Binding-site contacts:
Ligand atom C2 contacts residue LEU147 of chain 53.F at 4.3 Å (hydrophobic).
Ligand atom C1 contacts residue ASN103 of chain 53.F at 1.7 Å.
Ligand atom N2 contacts residue THR145 of chain 53.F at 4.0 Å.
Ligand atom C3 contacts residue THR145 of chain 53.F at 4.1 Å.
Ligand atom O5 contacts residue ASN103 of chain 53.F at 2.6 Å (h-bond).
Ligand atom C1 contacts residue THR145 of chain 53.F at 3.4 Å.
Ligand atom C5 contacts residue THR145 of chain 53.F at 4.0 Å.
Ligand atom C8 contacts residue VAL146 of chain 53.F at 4.5 Å (hydrophobic).
Ligand atom N2 contacts residue ASN103 of chain 53.F at 3.8 Å.
Ligand atom C8 contacts residue LEU147 of chain 53.F at 3.4 Å (hydrophobic).
Ligand atom C3 contacts residue ASN103 of chain 53.F at 4.5 Å.
Ligand atom C5 contacts residue ASN103 of chain 53.F at 4.0 Å.
Ligand atom C7 contacts residue LEU147 of chain 53.F at 3.1 Å (hydrophobic).
Ligand atom C2 contacts residue ASN103 of chain 53.F at 3.2 Å.
Ligand atom O7 contacts residue LEU147 of chain 53.F at 3.0 Å.
Ligand atom C2 contacts residue THR145 of chain 53.F at 4.1 Å.
Ligand atom O5 contacts residue THR145 of chain 53.F at 4.0 Å.
Ligand atom N2 contacts residue LEU147 of chain 53.F at 3.6 Å.

Sequence of chain 53.F:
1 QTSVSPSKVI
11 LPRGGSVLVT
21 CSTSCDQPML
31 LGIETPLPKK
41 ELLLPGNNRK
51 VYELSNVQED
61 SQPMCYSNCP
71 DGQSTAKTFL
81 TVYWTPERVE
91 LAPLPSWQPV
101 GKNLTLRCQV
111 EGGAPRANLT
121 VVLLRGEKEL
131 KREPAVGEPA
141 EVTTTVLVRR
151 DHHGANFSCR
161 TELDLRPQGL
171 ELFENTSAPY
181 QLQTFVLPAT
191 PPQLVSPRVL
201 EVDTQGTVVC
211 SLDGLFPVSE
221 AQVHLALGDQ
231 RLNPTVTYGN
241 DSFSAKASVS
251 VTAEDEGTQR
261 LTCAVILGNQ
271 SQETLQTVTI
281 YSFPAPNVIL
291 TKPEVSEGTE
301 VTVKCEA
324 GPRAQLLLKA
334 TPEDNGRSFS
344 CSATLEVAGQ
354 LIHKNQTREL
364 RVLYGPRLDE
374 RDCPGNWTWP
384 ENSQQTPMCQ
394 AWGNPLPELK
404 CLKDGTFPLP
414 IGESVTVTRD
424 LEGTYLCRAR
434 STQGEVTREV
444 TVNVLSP

The protein below binds the small molecule below.
Small molecule (SMILES): CC(=O)N[C@@H]1[C@@H](O)[C@H](O)[C@@H](CO)O[C@H]1O